Sequence of chain 2.A:
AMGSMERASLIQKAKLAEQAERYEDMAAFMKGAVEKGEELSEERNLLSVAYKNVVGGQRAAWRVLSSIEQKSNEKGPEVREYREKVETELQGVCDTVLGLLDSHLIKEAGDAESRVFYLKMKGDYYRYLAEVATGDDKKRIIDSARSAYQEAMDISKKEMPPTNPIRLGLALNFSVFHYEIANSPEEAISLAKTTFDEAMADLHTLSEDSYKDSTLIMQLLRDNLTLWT

Binding-site contacts:
Ligand atom C07 contacts residue ILE173 of chain 2.A at 4.4 Å (hydrophobic).
Ligand atom C04 contacts residue GLY176 of chain 2.A at 4.5 Å.
Ligand atom C07 contacts residue ILE8 of chain 2.B at 4.0 Å (hydrophobic).
Ligand atom C07 contacts residue PRO172 of chain 2.A at 3.4 Å (hydrophobic).
Ligand atom C06 contacts residue ILE8 of chain 2.B at 3.9 Å (hydrophobic).
Ligand atom C05 contacts residue LYS127 of chain 2.A at 1.4 Å.
Ligand atom C03 contacts residue ILE8 of chain 2.B at 3.4 Å (hydrophobic).
Ligand atom C06 contacts residue ILE224 of chain 2.A at 4.4 Å (hydrophobic).
Ligand atom C05 contacts residue ILE8 of chain 2.B at 4.0 Å (hydrophobic).
Ligand atom C03 contacts residue LYS127 of chain 2.A at 3.8 Å.
Ligand atom C04 contacts residue LYS127 of chain 2.A at 2.6 Å.
Ligand atom C04 contacts residue ILE8 of chain 2.B at 3.9 Å (hydrophobic).
Ligand atom C06 contacts residue LYS127 of chain 2.A at 3.0 Å.
Ligand atom C06 contacts residue ILE173 of chain 2.A at 4.1 Å (hydrophobic).
Ligand atom C08 contacts residue ILE224 of chain 2.A at 4.1 Å (hydrophobic).
Ligand atom N09 contacts residue ILE224 of chain 2.A at 3.8 Å.
Ligand atom C06 contacts residue PRO172 of chain 2.A at 3.4 Å (hydrophobic).
Ligand atom C07 contacts residue LYS127 of chain 2.A at 4.4 Å.
Ligand atom O01 contacts residue GLY10 of chain 2.B at 4.3 Å.
Ligand atom C06 contacts residue GLY176 of chain 2.A at 3.8 Å.
Ligand atom O10 contacts residue PRO172 of chain 2.A at 3.4 Å.
Ligand atom C02 contacts residue ILE8 of chain 2.B at 4.0 Å (hydrophobic).
Ligand atom C08 contacts residue ILE8 of chain 2.B at 4.2 Å (hydrophobic).
Ligand atom O10 contacts residue ILE224 of chain 2.A at 3.3 Å.
Ligand atom C07 contacts residue ILE224 of chain 2.A at 3.5 Å (hydrophobic).
Ligand atom C05 contacts residue GLY176 of chain 2.A at 4.4 Å.
Ligand atom O01 contacts residue ILE8 of chain 2.B at 4.2 Å.

A small-molecule ligand and the protein it binds are described below.
Small molecule (SMILES): Cc1ccc([N+](=O)[O-])c(O)c1

Sequence of chain 2.B:
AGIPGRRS